Sequence of chain 25.C:
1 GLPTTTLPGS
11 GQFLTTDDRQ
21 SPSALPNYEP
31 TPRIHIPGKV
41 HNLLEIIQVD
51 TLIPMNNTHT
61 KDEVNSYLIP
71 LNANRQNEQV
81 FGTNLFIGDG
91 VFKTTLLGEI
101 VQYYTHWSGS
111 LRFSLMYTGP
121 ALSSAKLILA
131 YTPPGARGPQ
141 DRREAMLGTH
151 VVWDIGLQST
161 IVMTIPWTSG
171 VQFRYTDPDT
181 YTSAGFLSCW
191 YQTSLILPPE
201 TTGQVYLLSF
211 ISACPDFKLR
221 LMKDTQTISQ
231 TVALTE

Sequence of chain 24.C:
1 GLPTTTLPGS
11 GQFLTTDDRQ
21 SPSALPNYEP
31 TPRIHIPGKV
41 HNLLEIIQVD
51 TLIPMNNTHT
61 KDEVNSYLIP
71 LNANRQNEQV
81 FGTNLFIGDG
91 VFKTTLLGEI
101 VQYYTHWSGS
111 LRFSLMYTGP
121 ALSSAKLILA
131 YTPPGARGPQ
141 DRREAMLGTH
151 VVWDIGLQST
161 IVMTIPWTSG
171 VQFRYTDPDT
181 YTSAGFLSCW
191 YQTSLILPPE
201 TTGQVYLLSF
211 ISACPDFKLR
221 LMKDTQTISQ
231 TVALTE

The small molecule below binds the protein below.
Small molecule (SMILES): Cc1cc(CCCCCCCOc2ccc(C3=N[C@@H](C)CO3)cc2Cl)on1

Binding-site contacts:
Ligand atom C1C contacts residue TYR152 of chain 24.A at 3.9 Å (hydrophobic).
Ligand atom N2 contacts residue PHE186 of chain 24.A at 4.0 Å.
Ligand atom CM1 contacts residue CYS199 of chain 24.A at 3.8 Å (hydrophobic).
Ligand atom C3 contacts residue PRO174 of chain 24.A at 3.7 Å (hydrophobic).
Ligand atom N2 contacts residue ALA24 of chain 24.C at 3.1 Å.
Ligand atom C5 contacts residue TYR152 of chain 24.A at 3.6 Å (hydrophobic).
Ligand atom O1 contacts residue VAL188 of chain 24.A at 3.8 Å.
Ligand atom C5A contacts residue VAL122 of chain 24.A at 3.9 Å (hydrophobic).
Ligand atom O1 contacts residue ALA24 of chain 24.C at 3.4 Å.
Ligand atom O1 contacts residue PHE186 of chain 24.A at 3.8 Å.
Ligand atom C2B contacts residue TYR197 of chain 24.A at 3.3 Å (hydrophobic).
Ligand atom O1 contacts residue TYR152 of chain 24.A at 3.9 Å.
Ligand atom C6C contacts residue VAL191 of chain 24.A at 3.3 Å (hydrophobic).
Ligand atom C3C contacts residue VAL188 of chain 24.A at 3.3 Å (hydrophobic).
Ligand atom C3C contacts residue TYR128 of chain 24.A at 3.6 Å (hydrophobic).
Ligand atom C31 contacts residue ALA150 of chain 24.A at 3.5 Å (hydrophobic).
Ligand atom C31 contacts residue PRO174 of chain 24.A at 3.3 Å (hydrophobic).
Ligand atom CL1 contacts residue MET221 of chain 24.A at 3.8 Å.
Ligand atom C31 contacts residue VAL176 of chain 24.A at 3.3 Å (hydrophobic).
Ligand atom C4B contacts residue LEU106 of chain 24.A at 3.7 Å (hydrophobic).
Ligand atom C5C contacts residue ILE104 of chain 24.A at 4.0 Å (hydrophobic).
Ligand atom CL1 contacts residue ASN105 of chain 24.A at 3.3 Å.
Ligand atom O1A contacts residue VAL122 of chain 24.A at 4.0 Å.
Ligand atom C5C contacts residue TYR128 of chain 24.A at 3.7 Å (hydrophobic).
Ligand atom C2C contacts residue VAL188 of chain 24.A at 2.8 Å (hydrophobic).
Ligand atom CL1 contacts residue ILE104 of chain 24.A at 3.6 Å.
Ligand atom C3 contacts residue PHE186 of chain 24.A at 3.9 Å (hydrophobic).
Ligand atom C4 contacts residue PHE186 of chain 24.A at 3.7 Å (hydrophobic).
Ligand atom C5A contacts residue CYS199 of chain 24.A at 3.9 Å (hydrophobic).
Ligand atom C5 contacts residue PHE186 of chain 24.A at 3.7 Å (hydrophobic).
Ligand atom N3A contacts residue ASN219 of chain 24.A at 3.4 Å (h-bond).
Ligand atom C7C contacts residue TYR128 of chain 24.A at 3.5 Å (hydrophobic).
Ligand atom C4A contacts residue ASN198 of chain 24.A at 3.9 Å.
Ligand atom C4C contacts residue TYR152 of chain 24.A at 3.9 Å (hydrophobic).
Ligand atom N2 contacts residue PRO174 of chain 24.A at 3.7 Å.
Ligand atom O1B contacts residue MET221 of chain 24.A at 3.8 Å.
Ligand atom C4 contacts residue TYR152 of chain 24.A at 3.7 Å (hydrophobic).
Ligand atom C3B contacts residue LEU106 of chain 24.A at 3.8 Å (hydrophobic).
Ligand atom C31 contacts residue SER175 of chain 24.A at 3.5 Å.
Ligand atom C3B contacts residue TYR197 of chain 24.A at 3.3 Å (hydrophobic).

Sequence of chain 24.A:
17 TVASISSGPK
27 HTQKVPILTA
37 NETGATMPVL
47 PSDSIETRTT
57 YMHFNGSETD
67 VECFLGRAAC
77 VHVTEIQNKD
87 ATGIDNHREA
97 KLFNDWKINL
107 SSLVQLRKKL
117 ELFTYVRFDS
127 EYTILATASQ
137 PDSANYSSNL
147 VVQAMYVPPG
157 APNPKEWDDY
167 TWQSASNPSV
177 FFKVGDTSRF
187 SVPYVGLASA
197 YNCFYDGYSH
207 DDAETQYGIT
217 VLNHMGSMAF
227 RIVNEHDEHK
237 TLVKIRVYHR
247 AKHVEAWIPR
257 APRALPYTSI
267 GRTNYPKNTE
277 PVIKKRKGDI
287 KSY